Binding-site contacts:
Ligand atom C8 contacts residue THR198 of chain 1.A at 3.8 Å.
Ligand atom C8 contacts residue THR194 of chain 1.A at 3.8 Å.
Ligand atom C4 contacts residue ASN128 of chain 1.A at 4.2 Å.
Ligand atom C7 contacts residue SER132 of chain 1.A at 4.4 Å.
Ligand atom O7 contacts residue ASN128 of chain 1.A at 3.9 Å.
Ligand atom C1 contacts residue THR198 of chain 1.A at 4.4 Å.
Ligand atom O7 contacts residue SER132 of chain 1.A at 3.8 Å.
Ligand atom C3 contacts residue ASN128 of chain 1.A at 3.7 Å.
Ligand atom C8 contacts residue ASN128 of chain 1.A at 3.5 Å.
Ligand atom O3 contacts residue ASN128 of chain 1.A at 3.9 Å.
Ligand atom O3 contacts residue THR198 of chain 1.A at 3.1 Å.
Ligand atom C1 contacts residue ASN128 of chain 1.A at 1.4 Å.
Ligand atom C2 contacts residue THR198 of chain 1.A at 3.7 Å.
Ligand atom N2 contacts residue ASN128 of chain 1.A at 3.0 Å (h-bond).
Ligand atom C5 contacts residue ASN128 of chain 1.A at 3.6 Å.
Ligand atom C3 contacts residue THR198 of chain 1.A at 3.9 Å.
Ligand atom C2 contacts residue ASN128 of chain 1.A at 2.5 Å.
Ligand atom C7 contacts residue ASN128 of chain 1.A at 3.2 Å.
Ligand atom O5 contacts residue ASN128 of chain 1.A at 2.4 Å (h-bond).

Sequence of chain 1.A:
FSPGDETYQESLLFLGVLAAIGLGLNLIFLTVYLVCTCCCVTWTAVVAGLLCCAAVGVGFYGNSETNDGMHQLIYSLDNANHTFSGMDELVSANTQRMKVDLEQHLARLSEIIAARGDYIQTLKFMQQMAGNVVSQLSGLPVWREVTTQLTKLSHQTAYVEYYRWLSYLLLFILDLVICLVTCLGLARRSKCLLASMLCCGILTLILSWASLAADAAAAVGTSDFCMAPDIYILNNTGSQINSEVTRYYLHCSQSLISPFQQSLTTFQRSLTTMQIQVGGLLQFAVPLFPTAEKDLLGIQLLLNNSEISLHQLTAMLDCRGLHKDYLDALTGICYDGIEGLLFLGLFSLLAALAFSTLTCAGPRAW

The small molecule below binds the protein below.
Small molecule (SMILES): CC(=O)N[C@H]1[C@H](O[C@H]2[C@H](O)[C@@H](NC(C)=O)CO[C@@H]2CO)O[C@H](CO)[C@@H](O[C@@H]2O[C@H](CO)[C@@H](O)[C@H](O)[C@@H]2O)[C@@H]1O